Sequence of chain 1.A:
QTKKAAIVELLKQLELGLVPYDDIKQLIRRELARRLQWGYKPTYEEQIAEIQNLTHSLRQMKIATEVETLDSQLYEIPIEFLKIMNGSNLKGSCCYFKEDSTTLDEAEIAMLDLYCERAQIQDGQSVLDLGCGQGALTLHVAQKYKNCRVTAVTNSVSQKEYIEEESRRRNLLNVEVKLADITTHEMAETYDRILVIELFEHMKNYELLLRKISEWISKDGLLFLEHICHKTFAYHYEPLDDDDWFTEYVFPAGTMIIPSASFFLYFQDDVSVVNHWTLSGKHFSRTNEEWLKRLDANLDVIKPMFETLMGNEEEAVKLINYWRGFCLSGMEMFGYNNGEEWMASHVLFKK

A small-molecule ligand and the protein it binds are described below.
Small molecule (SMILES): COc1cc2c(cc1OC)C[NH+](C)CC2

Binding-site contacts:
Ligand atom CAD contacts residue PHE251 of chain 1.A at 3.7 Å (hydrophobic).
Ligand atom CAN contacts residue PHE334 of chain 1.A at 4.1 Å (hydrophobic).
Ligand atom CAI contacts residue GLY92 of chain 1.A at 4.2 Å.
Ligand atom CAM contacts residue GLY330 of chain 1.A at 3.5 Å.
Ligand atom CAB contacts residue PHE284 of chain 1.A at 4.2 Å (hydrophobic).
Ligand atom OAL contacts residue PHE334 of chain 1.A at 3.7 Å.
Ligand atom CAG contacts residue GLU198 of chain 1.A at 3.8 Å.
Ligand atom CAO contacts residue HIS202 of chain 1.A at 3.9 Å.
Ligand atom CAI contacts residue TYR75 of chain 1.A at 3.9 Å (hydrophobic).
Ligand atom CAN contacts residue MET333 of chain 1.A at 3.6 Å (hydrophobic).
Ligand atom CAA contacts residue PHE326 of chain 1.A at 4.0 Å (hydrophobic).
Ligand atom CAJ contacts residue GLU198 of chain 1.A at 3.8 Å.
Ligand atom CAC contacts residue PHE251 of chain 1.A at 3.5 Å (hydrophobic).
Ligand atom CAM contacts residue ASN288 of chain 1.A at 3.4 Å.
Ligand atom OAK contacts residue GLY330 of chain 1.A at 3.9 Å.
Ligand atom CAE contacts residue PHE284 of chain 1.A at 4.3 Å (hydrophobic).
Ligand atom CAD contacts residue MET256 of chain 1.A at 4.3 Å (hydrophobic).
Ligand atom OAL contacts residue MET333 of chain 1.A at 3.9 Å.
Ligand atom CAB contacts residue PHE334 of chain 1.A at 4.3 Å (hydrophobic).
Ligand atom CAM contacts residue PHE326 of chain 1.A at 3.3 Å (hydrophobic).
Ligand atom CAF contacts residue PHE284 of chain 1.A at 3.9 Å (hydrophobic).
Ligand atom CAD contacts residue ILE228 of chain 1.A at 4.2 Å (hydrophobic).
Ligand atom CAN contacts residue MET256 of chain 1.A at 4.1 Å (hydrophobic).
Ligand atom NAH contacts residue GLU198 of chain 1.A at 2.8 Å (salt-bridge).
Ligand atom CAA contacts residue PHE284 of chain 1.A at 3.7 Å (hydrophobic).
Ligand atom CAO contacts residue GLU198 of chain 1.A at 3.2 Å.
Ligand atom OAL contacts residue PHE251 of chain 1.A at 3.8 Å.
Ligand atom CAB contacts residue PHE251 of chain 1.A at 3.5 Å (hydrophobic).
Ligand atom CAC contacts residue PHE334 of chain 1.A at 4.0 Å (hydrophobic).
Ligand atom OAK contacts residue PHE251 of chain 1.A at 4.0 Å.
Ligand atom CAJ contacts residue PHE284 of chain 1.A at 4.0 Å (hydrophobic).
Ligand atom CAO contacts residue TYR75 of chain 1.A at 3.9 Å (hydrophobic).
Ligand atom CAF contacts residue PHE251 of chain 1.A at 3.8 Å (hydrophobic).
Ligand atom CAN contacts residue ILE228 of chain 1.A at 4.2 Å (hydrophobic).
Ligand atom CAI contacts residue GLU198 of chain 1.A at 3.6 Å.
Ligand atom CAJ contacts residue GLY92 of chain 1.A at 4.2 Å.
Ligand atom CAE contacts residue PHE251 of chain 1.A at 3.8 Å (hydrophobic).
Ligand atom CAN contacts residue ILE258 of chain 1.A at 3.7 Å (hydrophobic).
Ligand atom OAK contacts residue PHE334 of chain 1.A at 4.2 Å.
Ligand atom CAA contacts residue PHE251 of chain 1.A at 3.6 Å (hydrophobic).